A small-molecule ligand and the protein it binds are described below.
Small molecule (SMILES): CC(=O)N[C@@H]1[C@@H](O)[C@H](O)[C@@H](CO)O[C@H]1O

Binding-site contacts:
Ligand atom C7 contacts residue ASN67 of chain 45.C at 3.7 Å.
Ligand atom O5 contacts residue ASN67 of chain 45.C at 2.5 Å (h-bond).
Ligand atom C8 contacts residue PHE90 of chain 45.C at 3.6 Å (hydrophobic).
Ligand atom C7 contacts residue PHE90 of chain 45.C at 4.3 Å (hydrophobic).
Ligand atom C2 contacts residue ASN67 of chain 45.C at 2.4 Å.
Ligand atom C1 contacts residue ASN67 of chain 45.C at 1.4 Å.
Ligand atom C8 contacts residue MET118 of chain 45.C at 4.0 Å (hydrophobic).
Ligand atom C5 contacts residue ASN67 of chain 45.C at 3.8 Å.
Ligand atom C3 contacts residue ASN67 of chain 45.C at 3.8 Å.
Ligand atom O6 contacts residue ASN67 of chain 45.C at 3.7 Å.
Ligand atom N2 contacts residue ASN67 of chain 45.C at 2.8 Å (h-bond).
Ligand atom C4 contacts residue ASN67 of chain 45.C at 4.3 Å.
Ligand atom C8 contacts residue ARG89 of chain 45.C at 4.1 Å.
Ligand atom O7 contacts residue ASN67 of chain 45.C at 4.1 Å.

Sequence of chain 45.C:
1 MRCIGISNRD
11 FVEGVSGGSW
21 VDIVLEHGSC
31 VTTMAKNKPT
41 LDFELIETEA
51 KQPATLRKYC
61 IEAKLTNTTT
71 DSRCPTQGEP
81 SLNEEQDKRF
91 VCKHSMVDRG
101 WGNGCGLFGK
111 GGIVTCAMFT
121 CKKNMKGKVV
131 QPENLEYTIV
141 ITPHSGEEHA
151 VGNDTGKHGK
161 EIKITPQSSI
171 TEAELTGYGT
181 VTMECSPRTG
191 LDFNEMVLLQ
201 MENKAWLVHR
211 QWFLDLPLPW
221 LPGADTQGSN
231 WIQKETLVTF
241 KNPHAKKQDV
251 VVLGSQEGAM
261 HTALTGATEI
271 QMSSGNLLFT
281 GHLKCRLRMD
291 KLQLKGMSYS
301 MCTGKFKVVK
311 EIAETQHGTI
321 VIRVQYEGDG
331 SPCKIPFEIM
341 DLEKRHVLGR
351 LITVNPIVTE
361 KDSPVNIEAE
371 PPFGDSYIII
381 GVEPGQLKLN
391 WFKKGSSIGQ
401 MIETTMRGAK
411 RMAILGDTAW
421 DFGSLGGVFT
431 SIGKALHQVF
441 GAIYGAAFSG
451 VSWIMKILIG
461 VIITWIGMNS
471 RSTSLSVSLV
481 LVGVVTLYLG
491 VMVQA